This small molecule binds to this protein.
Small molecule (SMILES): C[S@@H](CCCN)C[C@H]1O[C@@H](n2cnc3c(N)ncnc32)[C@H](O)[C@@H]1O

Sequence of chain 1.C:
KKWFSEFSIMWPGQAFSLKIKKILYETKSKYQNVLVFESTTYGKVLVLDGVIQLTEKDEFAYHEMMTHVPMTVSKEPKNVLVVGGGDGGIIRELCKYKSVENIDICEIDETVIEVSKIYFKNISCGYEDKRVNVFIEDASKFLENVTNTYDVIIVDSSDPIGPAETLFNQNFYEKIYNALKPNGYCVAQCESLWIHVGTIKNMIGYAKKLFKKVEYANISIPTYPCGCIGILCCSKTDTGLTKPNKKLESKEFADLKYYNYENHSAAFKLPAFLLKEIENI

Binding-site contacts:
Ligand atom C2' contacts residue GLU109 of chain 1.C at 3.4 Å.
Ligand atom CA contacts residue ASP158 of chain 1.C at 3.5 Å.
Ligand atom N6 contacts residue THR168 of chain 1.C at 3.4 Å (h-bond).
Ligand atom O4' contacts residue ASP158 of chain 1.C at 3.6 Å (salt-bridge).
Ligand atom SD contacts residue ASP89 of chain 1.C at 3.4 Å (salt-bridge).
Ligand atom N7 contacts residue PRO165 of chain 1.C at 3.2 Å.
Ligand atom O3' contacts residue VAL114 of chain 1.C at 3.5 Å.
Ligand atom O4' contacts residue GLY86 of chain 1.C at 3.5 Å.
Ligand atom N3 contacts residue ILE110 of chain 1.C at 3.3 Å (h-bond).
Ligand atom O2' contacts residue GLU109 of chain 1.C at 2.6 Å (salt-bridge).
Ligand atom C5' contacts residue SER160 of chain 1.C at 3.6 Å.
Ligand atom CG contacts residue GLN55 of chain 1.C at 3.5 Å.
Ligand atom O2' contacts residue ILE110 of chain 1.C at 3.6 Å.
Ligand atom C2 contacts residue ALA141 of chain 1.C at 3.6 Å (hydrophobic).
Ligand atom C1' contacts residue GLU109 of chain 1.C at 3.4 Å.
Ligand atom CE contacts residue ASP89 of chain 1.C at 2.9 Å.
Ligand atom C3' contacts residue GLU109 of chain 1.C at 3.4 Å.
Ligand atom C3' contacts residue LEU50 of chain 1.C at 3.6 Å (hydrophobic).
Ligand atom N1 contacts residue ALA141 of chain 1.C at 2.9 Å (h-bond).
Ligand atom N6 contacts residue PRO165 of chain 1.C at 3.0 Å (h-bond).
Ligand atom N7 contacts residue ALA166 of chain 1.C at 3.2 Å (h-bond).
Ligand atom N6 contacts residue ASP140 of chain 1.C at 3.0 Å (salt-bridge).
Ligand atom N contacts residue HIS65 of chain 1.C at 2.8 Å (h-bond).
Ligand atom C2 contacts residue CYS108 of chain 1.C at 3.5 Å (hydrophobic).
Ligand atom CA contacts residue HIS65 of chain 1.C at 3.5 Å.
Ligand atom C4 contacts residue ILE110 of chain 1.C at 3.5 Å (hydrophobic).
Ligand atom O3' contacts residue GLU109 of chain 1.C at 2.6 Å (salt-bridge).
Ligand atom N contacts residue ASP89 of chain 1.C at 2.7 Å (salt-bridge).
Ligand atom O2' contacts residue GLN34 of chain 1.C at 2.9 Å (h-bond).
Ligand atom C2 contacts residue ILE110 of chain 1.C at 3.5 Å (hydrophobic).
Ligand atom CA contacts residue TYR226 of chain 1.C at 3.5 Å (hydrophobic).
Ligand atom CG contacts residue ASP158 of chain 1.C at 3.4 Å.
Ligand atom CB contacts residue GLN55 of chain 1.C at 3.1 Å.
Ligand atom C4' contacts residue GLU109 of chain 1.C at 3.5 Å.
Ligand atom CA contacts residue GLN55 of chain 1.C at 3.4 Å.
Ligand atom N contacts residue ASP158 of chain 1.C at 2.8 Å (salt-bridge).
Ligand atom C5' contacts residue ASP158 of chain 1.C at 3.3 Å.
Ligand atom C8 contacts residue SER160 of chain 1.C at 3.1 Å.
Ligand atom CB contacts residue ASP89 of chain 1.C at 3.6 Å.
Ligand atom N3 contacts residue GLY86 of chain 1.C at 3.5 Å.